Binding-site contacts:
Ligand atom C6 contacts residue GLN282 of chain 2.D at 4.2 Å.
Ligand atom C7 contacts residue ASN193 of chain 2.D at 3.3 Å.
Ligand atom O6 contacts residue GLN282 of chain 2.D at 3.3 Å.
Ligand atom C4 contacts residue ASN193 of chain 2.D at 4.2 Å.
Ligand atom O5 contacts residue ASN193 of chain 2.D at 2.3 Å (h-bond).
Ligand atom C1 contacts residue GLN282 of chain 2.D at 4.4 Å.
Ligand atom C6 contacts residue GLU283 of chain 2.D at 3.6 Å.
Ligand atom C1 contacts residue THR195 of chain 2.D at 3.3 Å.
Ligand atom O6 contacts residue GLU283 of chain 2.D at 3.7 Å.
Ligand atom O5 contacts residue THR195 of chain 2.D at 3.6 Å (h-bond).
Ligand atom C1 contacts residue ASN193 of chain 2.D at 1.4 Å.
Ligand atom C5 contacts residue ASN193 of chain 2.D at 3.6 Å.
Ligand atom N2 contacts residue ASN193 of chain 2.D at 3.0 Å (h-bond).
Ligand atom C2 contacts residue ASN193 of chain 2.D at 2.4 Å.
Ligand atom O5 contacts residue GLN282 of chain 2.D at 4.1 Å.
Ligand atom C3 contacts residue ASN193 of chain 2.D at 3.8 Å.
Ligand atom C2 contacts residue THR195 of chain 2.D at 4.4 Å.
Ligand atom O7 contacts residue ASN193 of chain 2.D at 3.1 Å (h-bond).
Ligand atom C5 contacts residue THR195 of chain 2.D at 3.6 Å.

Sequence of chain 2.D:
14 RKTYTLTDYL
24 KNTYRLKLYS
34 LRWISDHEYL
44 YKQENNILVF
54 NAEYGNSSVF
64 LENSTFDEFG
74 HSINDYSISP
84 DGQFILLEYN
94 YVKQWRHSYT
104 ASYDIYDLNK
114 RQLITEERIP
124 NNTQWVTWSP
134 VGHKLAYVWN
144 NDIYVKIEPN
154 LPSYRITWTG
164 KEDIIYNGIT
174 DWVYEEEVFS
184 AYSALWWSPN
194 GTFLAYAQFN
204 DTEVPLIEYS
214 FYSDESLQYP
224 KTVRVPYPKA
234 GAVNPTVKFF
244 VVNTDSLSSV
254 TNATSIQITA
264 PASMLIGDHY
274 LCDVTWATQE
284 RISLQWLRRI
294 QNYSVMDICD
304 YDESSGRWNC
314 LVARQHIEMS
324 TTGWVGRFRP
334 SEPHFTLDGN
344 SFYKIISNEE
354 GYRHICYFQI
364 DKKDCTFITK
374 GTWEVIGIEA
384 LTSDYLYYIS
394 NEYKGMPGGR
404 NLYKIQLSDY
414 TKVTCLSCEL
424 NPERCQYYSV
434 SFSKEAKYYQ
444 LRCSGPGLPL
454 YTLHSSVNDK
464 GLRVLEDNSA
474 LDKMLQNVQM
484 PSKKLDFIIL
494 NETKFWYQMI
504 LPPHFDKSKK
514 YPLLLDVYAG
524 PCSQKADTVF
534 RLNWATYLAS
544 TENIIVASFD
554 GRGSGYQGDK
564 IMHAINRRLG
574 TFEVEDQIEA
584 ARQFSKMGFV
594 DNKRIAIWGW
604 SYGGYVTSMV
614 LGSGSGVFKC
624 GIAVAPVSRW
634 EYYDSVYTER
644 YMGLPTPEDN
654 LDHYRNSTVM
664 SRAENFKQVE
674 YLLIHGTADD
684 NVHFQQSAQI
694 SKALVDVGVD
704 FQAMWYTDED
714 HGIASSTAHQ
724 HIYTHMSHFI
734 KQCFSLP

A small-molecule ligand and the protein it binds are described below.
Small molecule (SMILES): CC(=O)N[C@@H]1[C@@H](O)[C@H](O)[C@@H](CO)O[C@H]1O